Sequence of chain 21.F:
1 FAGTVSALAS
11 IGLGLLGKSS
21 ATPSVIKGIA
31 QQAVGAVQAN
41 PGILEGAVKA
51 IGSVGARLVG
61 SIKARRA

Binding-site contacts:
Ligand atom O2' contacts residue LYS49 of chain 21.F at 3.4 Å.
Ligand atom C4 contacts residue ARG65 of chain 21.F at 3.7 Å.
Ligand atom C4 contacts residue ARG57 of chain 21.F at 3.6 Å.
Ligand atom N3 contacts residue ARG65 of chain 21.F at 3.3 Å (salt-bridge).
Ligand atom C2' contacts residue LYS49 of chain 21.F at 4.0 Å.
Ligand atom O4' contacts residue ARG57 of chain 21.F at 3.0 Å (salt-bridge).
Ligand atom C2' contacts residue ARG57 of chain 21.F at 4.4 Å.
Ligand atom N1 contacts residue ARG57 of chain 21.F at 2.7 Å (salt-bridge).
Ligand atom O2 contacts residue ARG65 of chain 21.F at 4.0 Å.
Ligand atom C2 contacts residue LYS49 of chain 21.F at 3.9 Å.
Ligand atom O2 contacts residue ARG57 of chain 21.F at 3.0 Å.
Ligand atom N1 contacts residue LYS49 of chain 21.F at 4.3 Å.
Ligand atom C5 contacts residue ARG57 of chain 21.F at 3.6 Å.
Ligand atom C2 contacts residue ARG57 of chain 21.F at 3.4 Å.
Ligand atom N3 contacts residue ARG57 of chain 21.F at 3.1 Å.
Ligand atom O4 contacts residue ARG65 of chain 21.F at 3.3 Å (salt-bridge).
Ligand atom C6 contacts residue ARG57 of chain 21.F at 2.9 Å.
Ligand atom O2 contacts residue LYS49 of chain 21.F at 3.0 Å (salt-bridge).
Ligand atom C1' contacts residue ARG57 of chain 21.F at 2.9 Å.
Ligand atom O4 contacts residue ARG57 of chain 21.F at 3.2 Å (salt-bridge).
Ligand atom C1' contacts residue LYS49 of chain 21.F at 3.8 Å.
Ligand atom C2 contacts residue ARG65 of chain 21.F at 4.4 Å.

The small molecule below binds the protein below.
Small molecule (SMILES): O=c1ccn([C@@H]2O[C@H](CO[P](=O)(O)O[C@H]3[C@@H](O)[C@H](n4ccc(=O)[nH]c4=O)O[C@@H]3CO[P](=O)(O)O[C@H]3[C@@H](O)[C@H](n4ccc(=O)[nH]c4=O)O[C@@H]3CO[P](=O)(O)O[C@H]3[C@@H](O)[C@H](n4ccc(=O)[nH]c4=O)O[C@@H]3CO)[C@@H](O)[C@H]2O)c(=O)[nH]1